Binding-site contacts:
Ligand atom O7 contacts residue THR30 of chain 1.E at 3.1 Å (h-bond).
Ligand atom C6 contacts residue ASN28 of chain 1.E at 3.9 Å.
Ligand atom C7 contacts residue THR30 of chain 1.E at 4.3 Å.
Ligand atom O6 contacts residue ASN28 of chain 1.E at 3.1 Å (h-bond).
Ligand atom C2 contacts residue ASN28 of chain 1.E at 4.5 Å.
Ligand atom C5 contacts residue ASN28 of chain 1.E at 3.5 Å.
Ligand atom C1 contacts residue ASN28 of chain 1.E at 3.1 Å.
Ligand atom O5 contacts residue ASN28 of chain 1.E at 2.6 Å (h-bond).

Sequence of chain 1.E:
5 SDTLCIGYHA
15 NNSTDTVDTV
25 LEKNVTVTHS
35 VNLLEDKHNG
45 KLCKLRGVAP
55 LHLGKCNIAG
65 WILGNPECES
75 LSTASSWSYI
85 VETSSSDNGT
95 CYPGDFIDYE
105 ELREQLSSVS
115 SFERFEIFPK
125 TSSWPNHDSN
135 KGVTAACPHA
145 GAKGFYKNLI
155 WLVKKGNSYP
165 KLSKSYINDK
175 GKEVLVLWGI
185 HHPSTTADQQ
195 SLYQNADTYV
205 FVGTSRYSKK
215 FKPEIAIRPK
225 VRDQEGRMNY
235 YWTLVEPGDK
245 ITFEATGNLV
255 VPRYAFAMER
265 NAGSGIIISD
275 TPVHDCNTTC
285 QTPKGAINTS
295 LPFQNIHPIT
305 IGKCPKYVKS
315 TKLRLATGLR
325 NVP

This small molecule binds to this protein.
Small molecule (SMILES): CC(=O)N[C@@H]1[C@@H](O)[C@H](O)[C@@H](CO)O[C@H]1O